Sequence of chain 1.A:
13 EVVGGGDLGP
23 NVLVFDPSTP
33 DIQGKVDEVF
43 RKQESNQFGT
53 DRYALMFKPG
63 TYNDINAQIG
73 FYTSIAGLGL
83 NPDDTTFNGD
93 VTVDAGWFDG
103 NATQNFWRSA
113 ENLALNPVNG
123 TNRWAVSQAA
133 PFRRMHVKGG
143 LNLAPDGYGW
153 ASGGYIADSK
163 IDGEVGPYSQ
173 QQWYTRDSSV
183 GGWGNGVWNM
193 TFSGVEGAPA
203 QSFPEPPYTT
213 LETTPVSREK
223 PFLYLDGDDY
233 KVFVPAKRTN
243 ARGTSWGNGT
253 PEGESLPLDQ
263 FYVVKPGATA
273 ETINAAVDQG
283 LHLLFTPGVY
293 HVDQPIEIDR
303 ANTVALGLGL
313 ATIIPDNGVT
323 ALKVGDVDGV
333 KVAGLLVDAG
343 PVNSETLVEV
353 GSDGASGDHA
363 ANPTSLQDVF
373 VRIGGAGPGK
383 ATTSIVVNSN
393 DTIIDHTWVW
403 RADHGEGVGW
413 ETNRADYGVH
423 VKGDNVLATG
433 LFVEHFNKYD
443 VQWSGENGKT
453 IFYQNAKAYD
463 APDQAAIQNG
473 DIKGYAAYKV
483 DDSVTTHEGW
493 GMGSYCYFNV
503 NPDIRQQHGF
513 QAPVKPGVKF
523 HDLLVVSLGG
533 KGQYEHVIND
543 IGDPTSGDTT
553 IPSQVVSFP

This small molecule binds to this protein.
Small molecule (SMILES): OC[C@H]1O[C@@H](O)[C@H](O)[C@@H](O)[C@@H]1O

Binding-site contacts:
Ligand atom C5 contacts residue ASN68 of chain 1.A at 4.1 Å.
Ligand atom O5 contacts residue ASN68 of chain 1.A at 3.1 Å (h-bond).
Ligand atom C1 contacts residue THR94 of chain 1.A at 4.2 Å.
Ligand atom C4 contacts residue ASP92 of chain 1.A at 3.8 Å.
Ligand atom O4 contacts residue ASP92 of chain 1.A at 3.9 Å.
Ligand atom O2 contacts residue THR94 of chain 1.A at 3.6 Å.
Ligand atom O2 contacts residue ASP96 of chain 1.A at 3.9 Å.
Ligand atom C3 contacts residue ARG125 of chain 1.A at 3.6 Å.
Ligand atom C2 contacts residue THR94 of chain 1.A at 3.6 Å.
Ligand atom C3 contacts residue ASP92 of chain 1.A at 4.5 Å.
Ligand atom O5 contacts residue THR94 of chain 1.A at 4.4 Å.
Ligand atom O3 contacts residue ASP92 of chain 1.A at 4.0 Å.
Ligand atom O6 contacts residue ASN68 of chain 1.A at 4.0 Å.
Ligand atom O4 contacts residue VAL120 of chain 1.A at 3.8 Å.
Ligand atom O2 contacts residue ARG125 of chain 1.A at 2.5 Å (salt-bridge).
Ligand atom C6 contacts residue ASN68 of chain 1.A at 4.1 Å.
Ligand atom C6 contacts residue VAL120 of chain 1.A at 3.5 Å (hydrophobic).
Ligand atom C2 contacts residue ARG125 of chain 1.A at 3.6 Å.
Ligand atom O3 contacts residue THR123 of chain 1.A at 3.9 Å.
Ligand atom O3 contacts residue ARG125 of chain 1.A at 3.4 Å (salt-bridge).
Ligand atom C4 contacts residue VAL120 of chain 1.A at 4.5 Å (hydrophobic).
Ligand atom C1 contacts residue ASN68 of chain 1.A at 3.9 Å.
Ligand atom O4 contacts residue ASN121 of chain 1.A at 3.4 Å (h-bond).
Ligand atom O6 contacts residue VAL120 of chain 1.A at 4.3 Å.